Binding-site contacts:
Ligand atom C8 contacts residue ASN494 of chain 1.D at 3.7 Å.
Ligand atom C1 contacts residue THR496 of chain 1.D at 4.3 Å.
Ligand atom N2 contacts residue ASN494 of chain 1.D at 2.9 Å (h-bond).
Ligand atom C7 contacts residue ASN494 of chain 1.D at 3.3 Å.
Ligand atom C3 contacts residue ASN494 of chain 1.D at 3.9 Å.
Ligand atom C2 contacts residue ASN494 of chain 1.D at 2.5 Å.
Ligand atom O7 contacts residue ASN494 of chain 1.D at 3.6 Å (h-bond).
Ligand atom C5 contacts residue ASN494 of chain 1.D at 3.8 Å.
Ligand atom C4 contacts residue ASN494 of chain 1.D at 4.3 Å.
Ligand atom C1 contacts residue ASN494 of chain 1.D at 1.5 Å.
Ligand atom O5 contacts residue ASN494 of chain 1.D at 2.5 Å (h-bond).

A protein and the small-molecule ligand that binds it are described below.
Small molecule (SMILES): CC(=O)N[C@@H]1[C@@H](O)[C@H](O)[C@@H](CO)O[C@H]1O

Sequence of chain 1.D:
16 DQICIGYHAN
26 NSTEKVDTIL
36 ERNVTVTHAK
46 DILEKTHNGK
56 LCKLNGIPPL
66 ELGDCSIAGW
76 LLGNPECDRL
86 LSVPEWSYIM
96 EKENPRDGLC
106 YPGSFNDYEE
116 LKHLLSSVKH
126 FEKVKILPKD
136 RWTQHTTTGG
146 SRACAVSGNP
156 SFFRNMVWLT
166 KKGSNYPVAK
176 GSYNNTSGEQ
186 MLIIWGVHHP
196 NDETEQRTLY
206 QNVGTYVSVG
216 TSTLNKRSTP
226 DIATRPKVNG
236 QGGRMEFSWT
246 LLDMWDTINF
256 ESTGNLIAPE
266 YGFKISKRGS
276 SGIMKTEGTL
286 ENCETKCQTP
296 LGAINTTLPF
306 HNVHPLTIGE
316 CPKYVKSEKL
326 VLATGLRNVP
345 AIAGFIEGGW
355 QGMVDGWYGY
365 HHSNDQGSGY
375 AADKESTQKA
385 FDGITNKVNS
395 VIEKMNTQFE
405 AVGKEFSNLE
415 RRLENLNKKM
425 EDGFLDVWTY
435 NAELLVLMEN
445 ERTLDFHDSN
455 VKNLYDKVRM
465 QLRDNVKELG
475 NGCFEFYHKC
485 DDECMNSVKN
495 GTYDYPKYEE